The small molecule below binds the protein below.
Small molecule (SMILES): COc1ccc(C(=O)N2C[C@@H](C)N(C(=O)c3ccc(OC)cc3F)[C@H](C)C2)c(F)c1

Sequence of chain 1.A:
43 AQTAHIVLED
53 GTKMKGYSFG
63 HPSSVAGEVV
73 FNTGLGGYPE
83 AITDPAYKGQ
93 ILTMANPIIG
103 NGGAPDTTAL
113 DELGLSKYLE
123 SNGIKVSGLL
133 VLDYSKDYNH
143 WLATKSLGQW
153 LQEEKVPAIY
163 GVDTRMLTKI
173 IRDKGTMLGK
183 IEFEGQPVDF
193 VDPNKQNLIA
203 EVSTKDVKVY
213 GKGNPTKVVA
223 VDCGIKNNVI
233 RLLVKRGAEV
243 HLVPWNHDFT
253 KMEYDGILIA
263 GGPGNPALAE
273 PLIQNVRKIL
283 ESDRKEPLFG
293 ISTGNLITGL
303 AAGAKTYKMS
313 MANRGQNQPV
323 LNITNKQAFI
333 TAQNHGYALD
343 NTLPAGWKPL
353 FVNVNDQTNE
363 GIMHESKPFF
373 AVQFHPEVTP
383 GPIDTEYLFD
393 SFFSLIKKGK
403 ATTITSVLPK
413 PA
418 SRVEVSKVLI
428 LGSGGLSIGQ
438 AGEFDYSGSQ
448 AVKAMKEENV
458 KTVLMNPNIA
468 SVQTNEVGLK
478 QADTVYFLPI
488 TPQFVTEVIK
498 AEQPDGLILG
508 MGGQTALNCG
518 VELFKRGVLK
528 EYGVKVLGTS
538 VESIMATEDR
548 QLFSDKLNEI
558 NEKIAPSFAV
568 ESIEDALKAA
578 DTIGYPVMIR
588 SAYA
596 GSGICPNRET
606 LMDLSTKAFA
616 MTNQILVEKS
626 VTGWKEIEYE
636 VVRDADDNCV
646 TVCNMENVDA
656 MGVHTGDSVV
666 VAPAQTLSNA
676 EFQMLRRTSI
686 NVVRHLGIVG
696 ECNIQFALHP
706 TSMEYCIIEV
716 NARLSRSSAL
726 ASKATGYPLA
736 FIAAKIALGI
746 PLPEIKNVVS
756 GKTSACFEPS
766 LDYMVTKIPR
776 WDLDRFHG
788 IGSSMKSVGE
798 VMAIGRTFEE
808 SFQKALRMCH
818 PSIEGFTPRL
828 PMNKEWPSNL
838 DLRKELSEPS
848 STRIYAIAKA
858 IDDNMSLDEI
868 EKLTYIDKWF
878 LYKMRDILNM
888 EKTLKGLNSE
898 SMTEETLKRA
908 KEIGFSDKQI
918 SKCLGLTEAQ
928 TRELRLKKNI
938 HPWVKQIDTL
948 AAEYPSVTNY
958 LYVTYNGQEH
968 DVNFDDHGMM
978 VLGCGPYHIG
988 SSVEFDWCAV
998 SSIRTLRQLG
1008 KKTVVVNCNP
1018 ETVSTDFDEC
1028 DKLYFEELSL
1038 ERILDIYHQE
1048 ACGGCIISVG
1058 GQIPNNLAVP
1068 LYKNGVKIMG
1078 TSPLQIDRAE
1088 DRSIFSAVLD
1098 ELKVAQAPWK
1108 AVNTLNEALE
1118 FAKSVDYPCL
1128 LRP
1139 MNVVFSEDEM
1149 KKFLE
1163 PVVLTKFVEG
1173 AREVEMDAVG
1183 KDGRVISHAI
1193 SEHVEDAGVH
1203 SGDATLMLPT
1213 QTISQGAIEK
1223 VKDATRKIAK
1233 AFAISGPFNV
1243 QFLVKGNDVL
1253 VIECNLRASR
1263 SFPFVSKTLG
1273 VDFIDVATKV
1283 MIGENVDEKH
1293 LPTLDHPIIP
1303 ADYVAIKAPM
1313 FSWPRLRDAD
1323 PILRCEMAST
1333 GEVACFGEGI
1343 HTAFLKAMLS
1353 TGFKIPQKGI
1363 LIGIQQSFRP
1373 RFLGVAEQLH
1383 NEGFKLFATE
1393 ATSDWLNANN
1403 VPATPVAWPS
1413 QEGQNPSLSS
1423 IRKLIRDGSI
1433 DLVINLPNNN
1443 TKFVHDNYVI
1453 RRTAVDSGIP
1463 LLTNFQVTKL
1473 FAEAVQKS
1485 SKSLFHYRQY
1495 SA

Binding-site contacts:
Ligand atom O1 contacts residue PHE809 of chain 1.A at 3.5 Å.
Ligand atom O3 contacts residue ARG775 of chain 1.A at 3.4 Å.
Ligand atom O4 contacts residue ARG780 of chain 1.A at 3.4 Å (salt-bridge).
Ligand atom C18 contacts residue HIS817 of chain 1.A at 3.3 Å.
Ligand atom O1 contacts residue VAL664 of chain 1.A at 3.4 Å.
Ligand atom F1 contacts residue TRP776 of chain 1.A at 3.5 Å.
Ligand atom C11 contacts residue SER848 of chain 1.A at 3.7 Å.
Ligand atom C10 contacts residue SER848 of chain 1.A at 3.5 Å.
Ligand atom C9 contacts residue MET656 of chain 1.A at 3.3 Å (hydrophobic).
Ligand atom O4 contacts residue PHE781 of chain 1.A at 3.7 Å.
Ligand atom O4 contacts residue ASP779 of chain 1.A at 3.4 Å.
Ligand atom C2 contacts residue VAL664 of chain 1.A at 3.5 Å (hydrophobic).
Ligand atom C18 contacts residue ASP779 of chain 1.A at 3.5 Å.
Ligand atom N1 contacts residue MET656 of chain 1.A at 3.5 Å.
Ligand atom F2 contacts residue LEU813 of chain 1.A at 3.0 Å.
Ligand atom C6 contacts residue MET656 of chain 1.A at 3.5 Å (hydrophobic).
Ligand atom O2 contacts residue ARG850 of chain 1.A at 3.4 Å (salt-bridge).
Ligand atom O3 contacts residue PRO774 of chain 1.A at 3.5 Å (h-bond).
Ligand atom C8 contacts residue PRO774 of chain 1.A at 3.5 Å (hydrophobic).
Ligand atom C16 contacts residue ARG775 of chain 1.A at 3.4 Å.
Ligand atom C7 contacts residue MET656 of chain 1.A at 3.6 Å (hydrophobic).
Ligand atom C16 contacts residue PHE781 of chain 1.A at 3.6 Å (hydrophobic).
Ligand atom F1 contacts residue SER848 of chain 1.A at 3.2 Å.
Ligand atom O2 contacts residue ILE851 of chain 1.A at 2.8 Å (h-bond).
Ligand atom C15 contacts residue ARG775 of chain 1.A at 3.5 Å.
Ligand atom F2 contacts residue ILE851 of chain 1.A at 3.6 Å.
Ligand atom C17 contacts residue PHE781 of chain 1.A at 3.5 Å (hydrophobic).
Ligand atom O3 contacts residue CYS816 of chain 1.A at 3.8 Å.
Ligand atom C21 contacts residue ILE851 of chain 1.A at 3.5 Å (hydrophobic).
Ligand atom C11 contacts residue PHE781 of chain 1.A at 3.8 Å (hydrophobic).
Ligand atom C9 contacts residue TRP776 of chain 1.A at 3.4 Å (hydrophobic).
Ligand atom C5 contacts residue ILE851 of chain 1.A at 3.5 Å (hydrophobic).
Ligand atom C12 contacts residue SER848 of chain 1.A at 3.4 Å.
Ligand atom O3 contacts residue TRP776 of chain 1.A at 2.8 Å (h-bond).
Ligand atom C1 contacts residue ASP654 of chain 1.A at 3.8 Å.
Ligand atom C5 contacts residue MET656 of chain 1.A at 3.6 Å (hydrophobic).
Ligand atom C4 contacts residue MET656 of chain 1.A at 3.3 Å (hydrophobic).
Ligand atom C11 contacts residue ILE820 of chain 1.A at 3.5 Å (hydrophobic).
Ligand atom C3 contacts residue ASP654 of chain 1.A at 3.3 Å.
Ligand atom C3 contacts residue VAL664 of chain 1.A at 3.8 Å (hydrophobic).